Sequence of chain 1.A:
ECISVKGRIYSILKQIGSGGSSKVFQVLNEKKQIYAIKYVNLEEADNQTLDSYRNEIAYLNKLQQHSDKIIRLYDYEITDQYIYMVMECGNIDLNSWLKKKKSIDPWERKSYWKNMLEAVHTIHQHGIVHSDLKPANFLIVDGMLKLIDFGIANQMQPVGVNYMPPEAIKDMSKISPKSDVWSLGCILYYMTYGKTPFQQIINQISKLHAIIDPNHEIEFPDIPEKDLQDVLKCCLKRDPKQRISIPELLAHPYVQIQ

A protein and the small-molecule ligand that binds it are described below.
Small molecule (SMILES): O=C(NC1CC1)c1ccc(-c2cnc3c(NCc4cccs4)nccn23)cc1

Binding-site contacts:
Ligand atom C9 contacts residue MET90 of chain 1.A at 3.4 Å (hydrophobic).
Ligand atom C2 contacts residue LYS41 of chain 1.A at 3.4 Å.
Ligand atom C16 contacts residue GLY93 of chain 1.A at 3.4 Å.
Ligand atom S contacts residue GLN29 of chain 1.A at 3.9 Å.
Ligand atom N4 contacts residue LEU142 of chain 1.A at 3.7 Å.
Ligand atom C11 contacts residue GLY93 of chain 1.A at 3.8 Å.
Ligand atom C1 contacts residue LYS41 of chain 1.A at 3.7 Å.
Ligand atom C1 contacts residue ILE151 of chain 1.A at 3.2 Å (hydrophobic).
Ligand atom C12 contacts residue GLY93 of chain 1.A at 3.8 Å.
Ligand atom O contacts residue LYS41 of chain 1.A at 3.0 Å (salt-bridge).
Ligand atom C11 contacts residue ALA39 of chain 1.A at 3.7 Å (hydrophobic).
Ligand atom C2 contacts residue GLU59 of chain 1.A at 3.3 Å.
Ligand atom C3 contacts residue ILE151 of chain 1.A at 3.2 Å (hydrophobic).
Ligand atom C14 contacts residue ILE19 of chain 1.A at 3.4 Å (hydrophobic).
Ligand atom N1 contacts residue GLY93 of chain 1.A at 3.0 Å (h-bond).
Ligand atom C3 contacts residue GLU59 of chain 1.A at 3.8 Å.
Ligand atom N3 contacts residue ILE19 of chain 1.A at 3.7 Å.
Ligand atom N4 contacts residue GLY93 of chain 1.A at 3.1 Å (h-bond).
Ligand atom C4 contacts residue MET90 of chain 1.A at 3.6 Å (hydrophobic).
Ligand atom C11 contacts residue GLU91 of chain 1.A at 3.3 Å.
Ligand atom C13 contacts residue MET159 of chain 1.A at 3.8 Å (hydrophobic).
Ligand atom C15 contacts residue LEU142 of chain 1.A at 3.3 Å (hydrophobic).
Ligand atom C contacts residue MET90 of chain 1.A at 3.9 Å (hydrophobic).
Ligand atom C6 contacts residue MET159 of chain 1.A at 3.8 Å (hydrophobic).
Ligand atom C12 contacts residue LEU142 of chain 1.A at 3.5 Å (hydrophobic).
Ligand atom C20 contacts residue LYS17 of chain 1.A at 3.8 Å.
Ligand atom C11 contacts residue LEU142 of chain 1.A at 3.7 Å (hydrophobic).
Ligand atom C1 contacts residue GLU59 of chain 1.A at 3.5 Å.
Ligand atom N1 contacts residue LEU142 of chain 1.A at 3.6 Å.
Ligand atom C20 contacts residue ILE19 of chain 1.A at 3.9 Å (hydrophobic).
Ligand atom N1 contacts residue CYS92 of chain 1.A at 3.7 Å.
Ligand atom N contacts residue ILE151 of chain 1.A at 2.7 Å (h-bond).
Ligand atom N2 contacts residue LEU142 of chain 1.A at 3.9 Å.
Ligand atom C19 contacts residue ILE19 of chain 1.A at 3.9 Å (hydrophobic).
Ligand atom C1 contacts residue ASP152 of chain 1.A at 3.8 Å.
Ligand atom N1 contacts residue GLU91 of chain 1.A at 3.9 Å.
Ligand atom N3 contacts residue LEU142 of chain 1.A at 3.6 Å.
Ligand atom C13 contacts residue ILE19 of chain 1.A at 3.6 Å (hydrophobic).
Ligand atom C contacts residue ILE151 of chain 1.A at 3.8 Å (hydrophobic).
Ligand atom C16 contacts residue ASN94 of chain 1.A at 3.5 Å.